Binding-site contacts:
Ligand atom C1 contacts residue ILE93 of chain 1.A at 4.5 Å (hydrophobic).
Ligand atom BR2 contacts residue GLY133 of chain 1.A at 3.3 Å.
Ligand atom O2 contacts residue GLY339 of chain 1.A at 4.3 Å.
Ligand atom C1 contacts residue GLY339 of chain 1.A at 3.5 Å.
Ligand atom C1 contacts residue TYR429 of chain 1.A at 3.9 Å (hydrophobic).
Ligand atom O1 contacts residue ILE340 of chain 1.A at 2.7 Å (h-bond).
Ligand atom O1 contacts residue GLY339 of chain 1.A at 3.5 Å.
Ligand atom C2 contacts residue GLY339 of chain 1.A at 3.1 Å.
Ligand atom C1 contacts residue GLY133 of chain 1.A at 3.7 Å.
Ligand atom C2 contacts residue GLY133 of chain 1.A at 3.7 Å.
Ligand atom C2 contacts residue ILE340 of chain 1.A at 2.9 Å (hydrophobic).
Ligand atom O2 contacts residue ILE340 of chain 1.A at 4.3 Å.
Ligand atom BR2 contacts residue ALA132 of chain 1.A at 3.0 Å.
Ligand atom C2 contacts residue ALA342 of chain 1.A at 3.9 Å (hydrophobic).
Ligand atom O2 contacts residue SER91 of chain 1.A at 4.2 Å.
Ligand atom O2 contacts residue PHE341 of chain 1.A at 3.8 Å.
Ligand atom O2 contacts residue ILE93 of chain 1.A at 3.4 Å.
Ligand atom BR2 contacts residue GLY130 of chain 1.A at 3.4 Å.
Ligand atom BR2 contacts residue ARG131 of chain 1.A at 3.6 Å.
Ligand atom BR2 contacts residue ALA342 of chain 1.A at 3.6 Å.
Ligand atom C1 contacts residue ILE340 of chain 1.A at 3.2 Å (hydrophobic).
Ligand atom C2 contacts residue ALA132 of chain 1.A at 4.5 Å (hydrophobic).
Ligand atom C2 contacts residue GLY130 of chain 1.A at 4.2 Å.
Ligand atom O1 contacts residue TYR429 of chain 1.A at 3.4 Å (h-bond).
Ligand atom BR2 contacts residue PHE341 of chain 1.A at 3.8 Å.
Ligand atom C1 contacts residue PHE341 of chain 1.A at 3.2 Å (hydrophobic).
Ligand atom O2 contacts residue ALA132 of chain 1.A at 3.8 Å.
Ligand atom O1 contacts residue PHE341 of chain 1.A at 2.7 Å (h-bond).
Ligand atom C2 contacts residue PHE341 of chain 1.A at 3.0 Å (hydrophobic).
Ligand atom O2 contacts residue GLY133 of chain 1.A at 2.9 Å.
Ligand atom O2 contacts residue TYR429 of chain 1.A at 3.7 Å.

Sequence of chain 1.A:
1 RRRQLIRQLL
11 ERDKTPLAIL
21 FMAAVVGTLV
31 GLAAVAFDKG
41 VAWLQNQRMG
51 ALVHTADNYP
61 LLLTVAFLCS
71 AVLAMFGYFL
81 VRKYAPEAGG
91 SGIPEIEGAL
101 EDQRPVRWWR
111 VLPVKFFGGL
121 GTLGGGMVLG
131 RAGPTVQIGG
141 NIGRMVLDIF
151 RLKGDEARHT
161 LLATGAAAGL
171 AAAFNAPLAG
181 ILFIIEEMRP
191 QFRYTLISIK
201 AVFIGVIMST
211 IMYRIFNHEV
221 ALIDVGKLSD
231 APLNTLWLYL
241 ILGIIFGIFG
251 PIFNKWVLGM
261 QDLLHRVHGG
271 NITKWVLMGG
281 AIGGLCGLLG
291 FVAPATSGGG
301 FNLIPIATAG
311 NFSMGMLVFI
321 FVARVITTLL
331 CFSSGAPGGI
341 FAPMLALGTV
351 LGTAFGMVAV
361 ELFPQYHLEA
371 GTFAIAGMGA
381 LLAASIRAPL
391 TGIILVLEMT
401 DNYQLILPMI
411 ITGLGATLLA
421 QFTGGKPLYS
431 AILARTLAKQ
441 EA

This small molecule binds to this protein.
Small molecule (SMILES): O=C(O)CBr